Binding-site contacts:
Ligand atom OXT contacts residue ARG5 of chain 1.A at 4.1 Å.
Ligand atom C contacts residue ARG5 of chain 1.A at 3.3 Å.
Ligand atom OXT contacts residue ALA122 of chain 1.A at 4.4 Å.
Ligand atom C2' contacts residue TRP123 of chain 1.A at 3.9 Å (hydrophobic).
Ligand atom C2' contacts residue ALA122 of chain 1.A at 3.6 Å (hydrophobic).
Ligand atom C1' contacts residue ALA122 of chain 1.A at 4.1 Å (hydrophobic).
Ligand atom CA contacts residue ALA122 of chain 1.A at 3.8 Å (hydrophobic).
Ligand atom C3' contacts residue TRP123 of chain 1.A at 4.0 Å (hydrophobic).
Ligand atom C3' contacts residue ALA122 of chain 1.A at 3.6 Å (hydrophobic).
Ligand atom CA contacts residue TRP123 of chain 1.A at 4.1 Å (hydrophobic).
Ligand atom C6' contacts residue TRP123 of chain 1.A at 4.4 Å (hydrophobic).
Ligand atom C4' contacts residue TRP123 of chain 1.A at 4.3 Å (hydrophobic).
Ligand atom CA contacts residue ARG5 of chain 1.A at 3.5 Å.
Ligand atom C1' contacts residue TRP123 of chain 1.A at 4.2 Å (hydrophobic).

Sequence of chain 1.A:
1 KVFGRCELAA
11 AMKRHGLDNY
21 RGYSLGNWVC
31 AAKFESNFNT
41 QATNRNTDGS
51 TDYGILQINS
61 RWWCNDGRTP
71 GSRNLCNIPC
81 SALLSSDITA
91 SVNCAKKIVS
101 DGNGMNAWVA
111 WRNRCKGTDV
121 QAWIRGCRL

The protein below binds the small molecule below.
Small molecule (SMILES): OCCc1ccccc1